Binding-site contacts:
Ligand atom C4 contacts residue GLN134 of chain 1.A at 3.0 Å.
Ligand atom C24 contacts residue ILE320 of chain 1.A at 3.6 Å (hydrophobic).
Ligand atom C7 contacts residue ASN324 of chain 1.A at 3.5 Å.
Ligand atom C23 contacts residue ILE320 of chain 1.A at 3.6 Å (hydrophobic).
Ligand atom C6 contacts residue THR135 of chain 1.A at 3.2 Å.
Ligand atom C2 contacts residue GLN134 of chain 1.A at 3.8 Å.
Ligand atom S26 contacts residue GLN134 of chain 1.A at 3.9 Å.
Ligand atom C21 contacts residue THR231 of chain 1.A at 3.2 Å.
Ligand atom C22 contacts residue THR231 of chain 1.A at 3.7 Å.
Ligand atom C14 contacts residue GLN134 of chain 1.A at 3.6 Å.
Ligand atom C11 contacts residue GLN134 of chain 1.A at 3.3 Å.
Ligand atom C5 contacts residue THR135 of chain 1.A at 3.4 Å.
Ligand atom C13 contacts residue GLN134 of chain 1.A at 3.6 Å.
Ligand atom C10 contacts residue ASN324 of chain 1.A at 3.3 Å.
Ligand atom O27 contacts residue GLN134 of chain 1.A at 3.7 Å.
Ligand atom C15 contacts residue THR135 of chain 1.A at 3.4 Å.
Ligand atom O9 contacts residue ASN324 of chain 1.A at 3.7 Å.
Ligand atom C5 contacts residue GLN187 of chain 1.A at 3.6 Å.
Ligand atom C23 contacts residue ASN324 of chain 1.A at 3.1 Å.
Ligand atom C15 contacts residue VAL138 of chain 1.A at 3.6 Å (hydrophobic).
Ligand atom N25 contacts residue GLN134 of chain 1.A at 2.5 Å (h-bond).
Ligand atom O8 contacts residue ASN324 of chain 1.A at 2.7 Å (h-bond).
Ligand atom C16 contacts residue VAL138 of chain 1.A at 3.6 Å (hydrophobic).
Ligand atom C10 contacts residue LYS327 of chain 1.A at 3.8 Å.
Ligand atom C23 contacts residue PHE227 of chain 1.A at 3.2 Å (hydrophobic).
Ligand atom C20 contacts residue VAL138 of chain 1.A at 3.1 Å (hydrophobic).
Ligand atom C19 contacts residue VAL138 of chain 1.A at 3.8 Å (hydrophobic).
Ligand atom C4 contacts residue PRO131 of chain 1.A at 3.8 Å (hydrophobic).
Ligand atom C6 contacts residue GLN187 of chain 1.A at 3.8 Å.
Ligand atom O27 contacts residue ALA110 of chain 1.A at 3.9 Å.
Ligand atom C3 contacts residue GLN134 of chain 1.A at 3.2 Å.
Ligand atom O12 contacts residue GLN134 of chain 1.A at 3.4 Å (h-bond).
Ligand atom C11 contacts residue HIS350 of chain 1.A at 3.8 Å.
Ligand atom C29 contacts residue VAL114 of chain 1.A at 3.8 Å (hydrophobic).
Ligand atom C14 contacts residue VAL138 of chain 1.A at 3.5 Å (hydrophobic).
Ligand atom C22 contacts residue PHE227 of chain 1.A at 3.3 Å (hydrophobic).
Ligand atom C18 contacts residue HIS350 of chain 1.A at 3.8 Å.
Ligand atom C14 contacts residue THR135 of chain 1.A at 3.8 Å.
Ligand atom C24 contacts residue ASN324 of chain 1.A at 3.7 Å.
Ligand atom O27 contacts residue VAL114 of chain 1.A at 3.3 Å.

A protein and the small-molecule ligand that binds it are described below.
Small molecule (SMILES): COC(=O)N1CCC[C@H](NS(C)(=O)=O)[C@@H]1COC1CCC(c2ccccc2)CC1

Sequence of chain 1.A:
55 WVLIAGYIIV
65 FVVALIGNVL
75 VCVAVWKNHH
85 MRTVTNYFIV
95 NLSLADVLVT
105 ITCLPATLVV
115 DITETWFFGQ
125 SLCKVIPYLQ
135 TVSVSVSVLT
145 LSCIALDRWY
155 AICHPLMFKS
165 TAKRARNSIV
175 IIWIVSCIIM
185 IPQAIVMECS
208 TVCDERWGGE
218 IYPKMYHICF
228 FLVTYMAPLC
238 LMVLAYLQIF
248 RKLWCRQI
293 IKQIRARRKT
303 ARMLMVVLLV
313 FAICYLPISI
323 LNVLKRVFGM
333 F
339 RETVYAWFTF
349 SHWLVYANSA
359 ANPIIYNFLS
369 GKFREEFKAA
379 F